Sequence of chain 1.A:
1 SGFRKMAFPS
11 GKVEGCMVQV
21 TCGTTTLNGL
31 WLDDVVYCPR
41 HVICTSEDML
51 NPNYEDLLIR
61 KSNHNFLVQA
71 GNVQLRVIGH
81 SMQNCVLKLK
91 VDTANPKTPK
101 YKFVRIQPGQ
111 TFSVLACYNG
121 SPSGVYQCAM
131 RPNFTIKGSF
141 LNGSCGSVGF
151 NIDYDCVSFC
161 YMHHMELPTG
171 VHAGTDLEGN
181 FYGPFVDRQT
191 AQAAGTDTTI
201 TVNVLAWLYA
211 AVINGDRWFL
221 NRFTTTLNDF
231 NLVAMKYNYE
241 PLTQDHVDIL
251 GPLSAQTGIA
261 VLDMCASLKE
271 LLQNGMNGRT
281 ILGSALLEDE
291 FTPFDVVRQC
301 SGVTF

Sequence of chain 1.B:
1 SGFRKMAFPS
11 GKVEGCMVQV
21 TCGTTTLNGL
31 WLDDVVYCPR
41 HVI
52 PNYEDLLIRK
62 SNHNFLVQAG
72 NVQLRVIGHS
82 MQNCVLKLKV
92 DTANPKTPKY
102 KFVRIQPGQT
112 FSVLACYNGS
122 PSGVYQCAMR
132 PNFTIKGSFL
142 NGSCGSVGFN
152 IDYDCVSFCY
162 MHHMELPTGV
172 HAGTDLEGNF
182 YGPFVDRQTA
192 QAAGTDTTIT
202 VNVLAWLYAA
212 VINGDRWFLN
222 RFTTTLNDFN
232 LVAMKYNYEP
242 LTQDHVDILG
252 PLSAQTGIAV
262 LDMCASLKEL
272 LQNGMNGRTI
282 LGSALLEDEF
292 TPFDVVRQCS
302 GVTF

Binding-site contacts:
Ligand atom CL contacts residue ASP187 of chain 1.A at 3.5 Å.
Ligand atom C1 contacts residue ASN142 of chain 1.A at 3.9 Å.
Ligand atom C contacts residue DMS1 of chain 1.D at 3.7 Å.
Ligand atom C12 contacts residue MET49 of chain 1.A at 3.5 Å (hydrophobic).
Ligand atom C14 contacts residue HIS41 of chain 1.A at 3.8 Å.
Ligand atom C16 contacts residue GLU166 of chain 1.A at 3.4 Å.
Ligand atom CL contacts residue HIS41 of chain 1.A at 3.9 Å.
Ligand atom C3 contacts residue ASN142 of chain 1.A at 3.7 Å.
Ligand atom C18 contacts residue LEU141 of chain 1.A at 3.8 Å (hydrophobic).
Ligand atom N2 contacts residue SER144 of chain 1.A at 3.5 Å (h-bond).
Ligand atom C11 contacts residue GLN189 of chain 1.A at 3.2 Å.
Ligand atom C16 contacts residue LEU141 of chain 1.A at 3.6 Å (hydrophobic).
Ligand atom C18 contacts residue ASN142 of chain 1.A at 3.8 Å.
Ligand atom C13 contacts residue MET49 of chain 1.A at 3.8 Å (hydrophobic).
Ligand atom CL contacts residue MET49 of chain 1.A at 3.9 Å.
Ligand atom CL contacts residue MET165 of chain 1.A at 3.5 Å.
Ligand atom C15 contacts residue GLU166 of chain 1.A at 3.9 Å.
Ligand atom C18 contacts residue GLU166 of chain 1.A at 3.4 Å.
Ligand atom O contacts residue GLU166 of chain 1.A at 3.3 Å (salt-bridge).
Ligand atom C15 contacts residue SER144 of chain 1.A at 3.9 Å.
Ligand atom N2 contacts residue LEU141 of chain 1.A at 3.8 Å.
Ligand atom C18 contacts residue PHE140 of chain 1.A at 3.7 Å (hydrophobic).
Ligand atom N1 contacts residue CYS145 of chain 1.A at 3.4 Å (h-bond).
Ligand atom N2 contacts residue HIS163 of chain 1.A at 2.6 Å (h-bond).
Ligand atom C16 contacts residue HIS163 of chain 1.A at 3.9 Å.
Ligand atom C13 contacts residue MET165 of chain 1.A at 3.6 Å (hydrophobic).
Ligand atom C16 contacts residue PHE140 of chain 1.A at 3.4 Å (hydrophobic).
Ligand atom N2 contacts residue GLU166 of chain 1.A at 3.9 Å.
Ligand atom N2 contacts residue PHE140 of chain 1.A at 3.4 Å.
Ligand atom C4 contacts residue ASN142 of chain 1.A at 3.6 Å.
Ligand atom C14 contacts residue MET165 of chain 1.A at 3.6 Å (hydrophobic).
Ligand atom O contacts residue MET165 of chain 1.A at 3.7 Å.
Ligand atom C17 contacts residue LEU141 of chain 1.A at 3.7 Å (hydrophobic).
Ligand atom C2 contacts residue ASN142 of chain 1.A at 3.9 Å.
Ligand atom C3 contacts residue DMS1 of chain 1.D at 3.6 Å.
Ligand atom CL contacts residue HIS164 of chain 1.A at 3.9 Å.
Ligand atom C17 contacts residue GLU166 of chain 1.A at 3.7 Å.
Ligand atom C14 contacts residue HIS164 of chain 1.A at 3.3 Å.
Ligand atom N2 contacts residue HIS172 of chain 1.A at 3.8 Å.
Ligand atom C15 contacts residue HIS163 of chain 1.A at 2.8 Å.

A small-molecule ligand and the protein it binds are described below.
Small molecule (SMILES): CN(C)c1ccc2c(NC(=O)Cc3cccc(Cl)c3)cncc2c1